The protein below binds the small molecule below.
Small molecule (SMILES): CC(=O)N[C@H]1[C@H](O[C@H]2[C@H](O)[C@@H](NC(C)=O)CO[C@@H]2CO)O[C@H](CO)[C@@H](O)[C@@H]1O

Binding-site contacts:
Ligand atom C7 contacts residue ASN300 of chain 1.I at 3.4 Å.
Ligand atom C1 contacts residue HIS298 of chain 1.I at 4.5 Å.
Ligand atom O7 contacts residue CYS265 of chain 1.I at 4.5 Å.
Ligand atom C1 contacts residue ASN300 of chain 1.I at 1.4 Å.
Ligand atom O3 contacts residue HIS298 of chain 1.I at 4.2 Å.
Ligand atom C8 contacts residue ASN300 of chain 1.I at 3.6 Å.
Ligand atom C7 contacts residue ASN264 of chain 1.I at 4.3 Å.
Ligand atom C2 contacts residue HIS298 of chain 1.I at 4.2 Å.
Ligand atom O7 contacts residue ASN300 of chain 1.I at 4.2 Å.
Ligand atom C4 contacts residue ASN300 of chain 1.I at 4.2 Å.
Ligand atom O5 contacts residue SER380 of chain 1.I at 4.3 Å.
Ligand atom C3 contacts residue HIS298 of chain 1.I at 3.7 Å.
Ligand atom O5 contacts residue ASN300 of chain 1.I at 2.4 Å (h-bond).
Ligand atom O5 contacts residue THR382 of chain 1.I at 4.1 Å.
Ligand atom O7 contacts residue ASN264 of chain 1.I at 3.4 Å (h-bond).
Ligand atom C5 contacts residue ASN300 of chain 1.I at 3.7 Å.
Ligand atom N2 contacts residue ASN300 of chain 1.I at 2.8 Å (h-bond).
Ligand atom C1 contacts residue THR382 of chain 1.I at 4.0 Å.
Ligand atom O7 contacts residue THR266 of chain 1.I at 3.6 Å.
Ligand atom C3 contacts residue ASN300 of chain 1.I at 3.7 Å.
Ligand atom C2 contacts residue ASN300 of chain 1.I at 2.4 Å.
Ligand atom C5 contacts residue THR382 of chain 1.I at 4.5 Å.
Ligand atom C8 contacts residue ASN264 of chain 1.I at 4.4 Å.
Ligand atom N2 contacts residue HIS298 of chain 1.I at 3.7 Å.

Sequence of chain 1.I:
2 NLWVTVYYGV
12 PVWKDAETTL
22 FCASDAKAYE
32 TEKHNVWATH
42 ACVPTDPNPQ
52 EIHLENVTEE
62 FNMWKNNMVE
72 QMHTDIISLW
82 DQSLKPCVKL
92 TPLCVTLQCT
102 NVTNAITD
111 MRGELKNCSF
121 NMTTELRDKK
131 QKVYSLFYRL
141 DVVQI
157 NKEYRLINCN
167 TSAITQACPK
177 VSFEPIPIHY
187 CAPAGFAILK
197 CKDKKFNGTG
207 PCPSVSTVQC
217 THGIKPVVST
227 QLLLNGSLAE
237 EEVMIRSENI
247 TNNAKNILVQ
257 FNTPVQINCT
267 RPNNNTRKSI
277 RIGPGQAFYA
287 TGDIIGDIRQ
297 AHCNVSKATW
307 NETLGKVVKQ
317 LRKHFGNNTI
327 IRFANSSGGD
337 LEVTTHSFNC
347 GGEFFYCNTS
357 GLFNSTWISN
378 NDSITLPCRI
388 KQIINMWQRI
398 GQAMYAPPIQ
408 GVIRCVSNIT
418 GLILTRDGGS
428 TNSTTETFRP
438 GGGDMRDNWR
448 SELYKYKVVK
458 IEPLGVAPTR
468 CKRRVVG